Binding-site contacts:
Ligand atom C3 contacts residue GLY473 of chain 1.B at 3.5 Å.
Ligand atom C2 contacts residue GLY473 of chain 1.B at 4.1 Å.
Ligand atom C1 contacts residue GLY473 of chain 1.B at 4.2 Å.
Ligand atom N3 contacts residue ASP179 of chain 1.B at 3.6 Å (salt-bridge).
Ligand atom C4 contacts residue LEU603 of chain 1.B at 3.9 Å (hydrophobic).
Ligand atom C contacts residue SER474 of chain 1.B at 4.1 Å.
Ligand atom N1 contacts residue GLY473 of chain 1.B at 3.4 Å.
Ligand atom C2 contacts residue SER474 of chain 1.B at 4.0 Å.
Ligand atom C5 contacts residue SER474 of chain 1.B at 3.6 Å.
Ligand atom C1 contacts residue GLN602 of chain 1.B at 4.3 Å.
Ligand atom N2 contacts residue GLN602 of chain 1.B at 4.0 Å.
Ligand atom C4 contacts residue THR605 of chain 1.B at 3.6 Å.
Ligand atom N1 contacts residue SER474 of chain 1.B at 4.0 Å.
Ligand atom O1 contacts residue SER474 of chain 1.B at 4.3 Å.
Ligand atom C contacts residue GLN602 of chain 1.B at 3.8 Å.
Ligand atom C5 contacts residue GLN602 of chain 1.B at 3.1 Å.
Ligand atom C1 contacts residue SER474 of chain 1.B at 3.8 Å.
Ligand atom C4 contacts residue SER474 of chain 1.B at 3.7 Å.
Ligand atom C3 contacts residue GLU108 of chain 1.B at 3.7 Å.
Ligand atom N3 contacts residue ARG103 of chain 1.B at 3.2 Å.
Ligand atom C2 contacts residue GLU178 of chain 1.B at 3.3 Å.
Ligand atom C1 contacts residue GLU178 of chain 1.B at 4.2 Å.
Ligand atom O1 contacts residue GLN602 of chain 1.B at 3.3 Å.
Ligand atom C contacts residue ARG103 of chain 1.B at 3.6 Å.
Ligand atom C2 contacts residue GLU108 of chain 1.B at 3.4 Å.
Ligand atom C3 contacts residue GLU178 of chain 1.B at 4.1 Å.
Ligand atom C4 contacts residue GLY473 of chain 1.B at 3.3 Å.
Ligand atom N3 contacts residue GLN602 of chain 1.B at 3.7 Å.
Ligand atom C contacts residue GLU178 of chain 1.B at 4.3 Å.
Ligand atom C4 contacts residue GLN602 of chain 1.B at 3.2 Å.
Ligand atom N3 contacts residue GLU178 of chain 1.B at 3.8 Å.
Ligand atom C5 contacts residue GLY473 of chain 1.B at 3.9 Å.
Ligand atom N2 contacts residue GLU178 of chain 1.B at 3.5 Å (salt-bridge).
Ligand atom N3 contacts residue VAL180 of chain 1.B at 3.7 Å.
Ligand atom N2 contacts residue ARG103 of chain 1.B at 3.8 Å.
Ligand atom C3 contacts residue SER474 of chain 1.B at 4.1 Å.
Ligand atom C5 contacts residue LEU603 of chain 1.B at 3.9 Å (hydrophobic).
Ligand atom N1 contacts residue THR605 of chain 1.B at 3.8 Å.
Ligand atom O1 contacts residue ARG103 of chain 1.B at 2.9 Å (salt-bridge).
Ligand atom O1 contacts residue LEU603 of chain 1.B at 3.8 Å.

Sequence of chain 1.B:
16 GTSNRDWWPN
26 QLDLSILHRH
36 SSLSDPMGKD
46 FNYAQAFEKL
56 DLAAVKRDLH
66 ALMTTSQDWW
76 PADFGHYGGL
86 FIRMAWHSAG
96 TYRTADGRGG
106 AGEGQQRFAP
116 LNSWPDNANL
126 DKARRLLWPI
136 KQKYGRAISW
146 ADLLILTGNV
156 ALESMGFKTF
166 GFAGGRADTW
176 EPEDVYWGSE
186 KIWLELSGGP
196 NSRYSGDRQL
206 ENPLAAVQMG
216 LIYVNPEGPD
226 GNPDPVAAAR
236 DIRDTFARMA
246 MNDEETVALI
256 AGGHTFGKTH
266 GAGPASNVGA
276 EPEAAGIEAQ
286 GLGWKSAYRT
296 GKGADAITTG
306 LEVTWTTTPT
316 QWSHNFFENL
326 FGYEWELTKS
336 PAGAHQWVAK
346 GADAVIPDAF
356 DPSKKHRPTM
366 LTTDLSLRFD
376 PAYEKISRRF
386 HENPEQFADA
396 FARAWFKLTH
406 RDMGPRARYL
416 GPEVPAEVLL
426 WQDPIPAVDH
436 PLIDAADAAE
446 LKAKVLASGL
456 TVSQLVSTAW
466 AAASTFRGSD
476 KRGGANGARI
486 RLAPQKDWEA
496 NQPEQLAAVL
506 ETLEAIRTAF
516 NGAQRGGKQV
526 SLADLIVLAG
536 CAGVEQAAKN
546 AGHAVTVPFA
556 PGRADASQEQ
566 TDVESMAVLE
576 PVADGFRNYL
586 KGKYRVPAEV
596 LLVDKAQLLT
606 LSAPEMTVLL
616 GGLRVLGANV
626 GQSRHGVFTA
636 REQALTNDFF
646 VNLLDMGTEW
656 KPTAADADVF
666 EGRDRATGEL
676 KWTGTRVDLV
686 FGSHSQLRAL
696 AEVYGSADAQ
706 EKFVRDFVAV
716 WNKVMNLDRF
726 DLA

A protein and the small-molecule ligand that binds it are described below.
Small molecule (SMILES): NNC(=O)c1ccncc1